This protein binds this small molecule.
Small molecule (SMILES): CC(=O)N[C@@H]1[C@@H](O)[C@H](O)[C@@H](CO)O[C@H]1O

Sequence of chain 1.D:
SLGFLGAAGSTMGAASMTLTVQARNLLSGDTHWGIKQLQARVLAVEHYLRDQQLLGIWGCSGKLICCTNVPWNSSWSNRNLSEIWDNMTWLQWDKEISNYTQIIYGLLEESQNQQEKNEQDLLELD

Binding-site contacts:
Ligand atom C5 contacts residue ASN611 of chain 1.D at 3.8 Å.
Ligand atom O5 contacts residue ASN611 of chain 1.D at 2.5 Å (h-bond).
Ligand atom C4 contacts residue ASN611 of chain 1.D at 4.4 Å.
Ligand atom C8 contacts residue ASN611 of chain 1.D at 4.1 Å.
Ligand atom O6 contacts residue SER613 of chain 1.D at 3.8 Å.
Ligand atom O5 contacts residue TRP614 of chain 1.D at 4.5 Å.
Ligand atom C2 contacts residue ASN611 of chain 1.D at 2.5 Å.
Ligand atom C3 contacts residue ASN611 of chain 1.D at 3.9 Å.
Ligand atom C7 contacts residue ASN611 of chain 1.D at 3.2 Å.
Ligand atom C5 contacts residue SER613 of chain 1.D at 3.9 Å.
Ligand atom C1 contacts residue ASN611 of chain 1.D at 1.5 Å.
Ligand atom O7 contacts residue ASN611 of chain 1.D at 3.1 Å (h-bond).
Ligand atom N2 contacts residue ASN611 of chain 1.D at 2.9 Å (h-bond).
Ligand atom C6 contacts residue SER613 of chain 1.D at 4.4 Å.
Ligand atom C1 contacts residue SER613 of chain 1.D at 3.1 Å.
Ligand atom O5 contacts residue SER613 of chain 1.D at 3.0 Å (h-bond).